A small-molecule ligand and the protein it binds are described below.
Small molecule (SMILES): CC(=O)N[C@@H]1[C@@H](O)[C@H](O)[C@@H](CO)O[C@H]1O

Binding-site contacts:
Ligand atom O5 contacts residue ALA278 of chain 1.A at 3.6 Å.
Ligand atom O6 contacts residue SER277 of chain 1.A at 3.8 Å.
Ligand atom O5 contacts residue ASN275 of chain 1.A at 2.4 Å (h-bond).
Ligand atom C1 contacts residue ASN275 of chain 1.A at 1.4 Å.
Ligand atom C7 contacts residue ASN275 of chain 1.A at 3.4 Å.
Ligand atom O7 contacts residue ASN275 of chain 1.A at 3.5 Å (h-bond).
Ligand atom C2 contacts residue ASN275 of chain 1.A at 2.5 Å.
Ligand atom C6 contacts residue VAL333 of chain 1.A at 4.2 Å (hydrophobic).
Ligand atom C1 contacts residue ALA278 of chain 1.A at 4.3 Å (hydrophobic).
Ligand atom C4 contacts residue ASN275 of chain 1.A at 4.2 Å.
Ligand atom C5 contacts residue ASN275 of chain 1.A at 3.6 Å.
Ligand atom C3 contacts residue ASN275 of chain 1.A at 3.8 Å.
Ligand atom O7 contacts residue ASN272 of chain 1.A at 4.3 Å.
Ligand atom O6 contacts residue SER281 of chain 1.A at 4.3 Å.
Ligand atom N2 contacts residue ASN275 of chain 1.A at 2.9 Å (h-bond).
Ligand atom O6 contacts residue VAL333 of chain 1.A at 4.3 Å.
Ligand atom C5 contacts residue SER277 of chain 1.A at 4.5 Å.
Ligand atom C6 contacts residue ALA278 of chain 1.A at 4.4 Å (hydrophobic).
Ligand atom C8 contacts residue ASN275 of chain 1.A at 4.4 Å.
Ligand atom O6 contacts residue ALA278 of chain 1.A at 3.6 Å.

Sequence of chain 1.A:
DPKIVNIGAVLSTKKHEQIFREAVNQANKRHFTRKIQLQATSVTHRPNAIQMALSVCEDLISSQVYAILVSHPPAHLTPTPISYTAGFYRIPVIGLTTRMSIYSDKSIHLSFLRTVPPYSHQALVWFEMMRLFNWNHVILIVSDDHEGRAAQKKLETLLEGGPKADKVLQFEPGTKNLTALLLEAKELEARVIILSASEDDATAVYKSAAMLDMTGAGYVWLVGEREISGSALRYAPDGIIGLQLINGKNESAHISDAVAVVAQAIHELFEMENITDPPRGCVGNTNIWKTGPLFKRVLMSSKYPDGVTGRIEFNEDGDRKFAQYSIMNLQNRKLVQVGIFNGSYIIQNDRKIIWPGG